Sequence of chain 1.D:
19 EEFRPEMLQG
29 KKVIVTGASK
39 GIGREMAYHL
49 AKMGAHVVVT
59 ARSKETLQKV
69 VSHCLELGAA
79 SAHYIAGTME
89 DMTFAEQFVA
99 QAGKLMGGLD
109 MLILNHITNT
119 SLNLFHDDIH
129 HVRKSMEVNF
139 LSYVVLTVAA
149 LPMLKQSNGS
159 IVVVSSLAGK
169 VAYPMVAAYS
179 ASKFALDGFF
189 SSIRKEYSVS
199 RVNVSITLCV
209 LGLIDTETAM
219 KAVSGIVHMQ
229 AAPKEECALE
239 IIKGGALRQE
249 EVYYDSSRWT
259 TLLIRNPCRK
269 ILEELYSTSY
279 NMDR

Binding-site contacts:
Ligand atom C14 contacts residue LEU120 of chain 1.D at 4.0 Å (hydrophobic).
Ligand atom C1 contacts residue ALA217 of chain 1.D at 4.1 Å (hydrophobic).
Ligand atom N19 contacts residue SER164 of chain 1.D at 3.6 Å.
Ligand atom C10 contacts residue TYR177 of chain 1.D at 3.4 Å (hydrophobic).
Ligand atom O25 contacts residue TYR171 of chain 1.D at 3.2 Å (h-bond).
Ligand atom C8 contacts residue THR118 of chain 1.D at 3.6 Å.
Ligand atom C4 contacts residue VAL174 of chain 1.D at 3.9 Å (hydrophobic).
Ligand atom C15 contacts residue LEU120 of chain 1.D at 4.0 Å (hydrophobic).
Ligand atom O20 contacts residue SER164 of chain 1.D at 2.7 Å (h-bond).
Ligand atom C24 contacts residue SER164 of chain 1.D at 3.2 Å.
Ligand atom C16 contacts residue VAL174 of chain 1.D at 3.8 Å (hydrophobic).
Ligand atom C18 contacts residue SER164 of chain 1.D at 3.5 Å.
Ligand atom C22 contacts residue GLY210 of chain 1.D at 4.0 Å.
Ligand atom N19 contacts residue NAP1 of chain 1.K at 3.7 Å.
Ligand atom O25 contacts residue MET227 of chain 1.D at 3.5 Å.
Ligand atom O21 contacts residue THR216 of chain 1.D at 3.7 Å.
Ligand atom C22 contacts residue LEU211 of chain 1.D at 3.7 Å (hydrophobic).
Ligand atom C23 contacts residue TYR171 of chain 1.D at 3.8 Å (hydrophobic).
Ligand atom C24 contacts residue LEU209 of chain 1.D at 4.0 Å (hydrophobic).
Ligand atom O21 contacts residue ALA220 of chain 1.D at 4.1 Å.
Ligand atom C15 contacts residue TYR278 of chain 1.C at 3.8 Å (hydrophobic).
Ligand atom O20 contacts residue NAP1 of chain 1.K at 3.1 Å.
Ligand atom C14 contacts residue VAL221 of chain 1.D at 3.9 Å (hydrophobic).
Ligand atom C3 contacts residue TYR177 of chain 1.D at 3.6 Å (hydrophobic).
Ligand atom C7 contacts residue ALA217 of chain 1.D at 3.7 Å (hydrophobic).
Ligand atom C18 contacts residue NAP1 of chain 1.K at 3.2 Å.
Ligand atom C23 contacts residue MET227 of chain 1.D at 4.0 Å (hydrophobic).
Ligand atom C12 contacts residue NAP1 of chain 1.K at 3.2 Å.
Ligand atom C18 contacts residue TYR177 of chain 1.D at 3.8 Å (hydrophobic).
Ligand atom C6 contacts residue ALA220 of chain 1.D at 3.9 Å (hydrophobic).
Ligand atom O25 contacts residue LEU165 of chain 1.D at 3.6 Å.
Ligand atom C13 contacts residue VAL221 of chain 1.D at 3.8 Å (hydrophobic).
Ligand atom C5 contacts residue THR118 of chain 1.D at 3.9 Å.
Ligand atom C17 contacts residue VAL174 of chain 1.D at 3.8 Å (hydrophobic).
Ligand atom C13 contacts residue LEU120 of chain 1.D at 4.0 Å (hydrophobic).
Ligand atom O21 contacts residue THR118 of chain 1.D at 3.1 Å (h-bond).
Ligand atom O25 contacts residue GLY210 of chain 1.D at 3.5 Å.
Ligand atom O20 contacts residue TYR177 of chain 1.D at 2.8 Å (h-bond).
Ligand atom O25 contacts residue LEU211 of chain 1.D at 3.5 Å (h-bond).
Ligand atom C7 contacts residue NAP1 of chain 1.K at 4.0 Å.

A protein and the small-molecule ligand that binds it are described below.
Small molecule (SMILES): O=C(CC1(c2ccccc2)C2CC3CC1CC(C2)C3O)N1CC(O)C1

Sequence of chain 1.C:
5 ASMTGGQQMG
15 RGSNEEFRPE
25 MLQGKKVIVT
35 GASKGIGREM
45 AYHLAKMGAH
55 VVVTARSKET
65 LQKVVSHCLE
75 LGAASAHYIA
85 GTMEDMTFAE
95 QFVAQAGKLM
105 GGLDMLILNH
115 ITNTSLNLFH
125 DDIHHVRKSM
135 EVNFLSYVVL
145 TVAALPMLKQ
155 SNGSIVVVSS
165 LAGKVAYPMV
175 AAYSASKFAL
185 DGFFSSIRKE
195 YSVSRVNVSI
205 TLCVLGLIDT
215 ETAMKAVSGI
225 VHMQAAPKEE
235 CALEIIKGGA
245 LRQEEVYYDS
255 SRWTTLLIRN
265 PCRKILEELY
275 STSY